A protein and the small-molecule ligand that binds it are described below.
Small molecule (SMILES): CC(=O)N[C@@H]1[C@@H](O)[C@H](O)[C@@H](CO)O[C@H]1O

Binding-site contacts:
Ligand atom C1 contacts residue ASN19 of chain 1.A at 1.4 Å.
Ligand atom C6 contacts residue LEU129 of chain 1.A at 4.3 Å (hydrophobic).
Ligand atom C1 contacts residue GLU133 of chain 1.A at 4.3 Å.
Ligand atom C3 contacts residue ASN19 of chain 1.A at 3.8 Å.
Ligand atom O7 contacts residue ASN19 of chain 1.A at 3.1 Å (h-bond).
Ligand atom C1 contacts residue VAL22 of chain 1.A at 4.3 Å (hydrophobic).
Ligand atom O6 contacts residue VAL22 of chain 1.A at 4.2 Å.
Ligand atom C6 contacts residue VAL22 of chain 1.A at 3.9 Å (hydrophobic).
Ligand atom C8 contacts residue ASN19 of chain 1.A at 4.3 Å.
Ligand atom O7 contacts residue GLU133 of chain 1.A at 4.4 Å.
Ligand atom C7 contacts residue ASN19 of chain 1.A at 3.2 Å.
Ligand atom O6 contacts residue ARG136 of chain 1.A at 3.8 Å.
Ligand atom C5 contacts residue VAL22 of chain 1.A at 4.2 Å (hydrophobic).
Ligand atom N2 contacts residue ASN19 of chain 1.A at 2.9 Å (h-bond).
Ligand atom C4 contacts residue ASN19 of chain 1.A at 4.2 Å.
Ligand atom O5 contacts residue GLU133 of chain 1.A at 4.1 Å.
Ligand atom O5 contacts residue VAL22 of chain 1.A at 3.4 Å.
Ligand atom C2 contacts residue ASN19 of chain 1.A at 2.4 Å.
Ligand atom O5 contacts residue ASN19 of chain 1.A at 2.4 Å (h-bond).
Ligand atom C5 contacts residue ASN19 of chain 1.A at 3.7 Å.
Ligand atom O6 contacts residue LEU129 of chain 1.A at 4.0 Å.

Sequence of chain 1.A:
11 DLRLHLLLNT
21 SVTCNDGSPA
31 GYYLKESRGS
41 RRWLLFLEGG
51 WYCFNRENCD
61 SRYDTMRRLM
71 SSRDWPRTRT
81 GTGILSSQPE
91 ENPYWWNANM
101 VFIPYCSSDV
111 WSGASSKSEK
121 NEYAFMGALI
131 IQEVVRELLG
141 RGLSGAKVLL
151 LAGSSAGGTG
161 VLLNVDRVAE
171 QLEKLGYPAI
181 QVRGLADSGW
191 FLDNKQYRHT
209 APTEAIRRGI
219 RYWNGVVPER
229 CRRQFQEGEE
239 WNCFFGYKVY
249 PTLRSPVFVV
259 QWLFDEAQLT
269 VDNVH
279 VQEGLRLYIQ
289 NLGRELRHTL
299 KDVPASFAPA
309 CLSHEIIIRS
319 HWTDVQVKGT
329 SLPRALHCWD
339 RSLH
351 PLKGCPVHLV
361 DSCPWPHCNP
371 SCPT